Sequence of chain 1.B:
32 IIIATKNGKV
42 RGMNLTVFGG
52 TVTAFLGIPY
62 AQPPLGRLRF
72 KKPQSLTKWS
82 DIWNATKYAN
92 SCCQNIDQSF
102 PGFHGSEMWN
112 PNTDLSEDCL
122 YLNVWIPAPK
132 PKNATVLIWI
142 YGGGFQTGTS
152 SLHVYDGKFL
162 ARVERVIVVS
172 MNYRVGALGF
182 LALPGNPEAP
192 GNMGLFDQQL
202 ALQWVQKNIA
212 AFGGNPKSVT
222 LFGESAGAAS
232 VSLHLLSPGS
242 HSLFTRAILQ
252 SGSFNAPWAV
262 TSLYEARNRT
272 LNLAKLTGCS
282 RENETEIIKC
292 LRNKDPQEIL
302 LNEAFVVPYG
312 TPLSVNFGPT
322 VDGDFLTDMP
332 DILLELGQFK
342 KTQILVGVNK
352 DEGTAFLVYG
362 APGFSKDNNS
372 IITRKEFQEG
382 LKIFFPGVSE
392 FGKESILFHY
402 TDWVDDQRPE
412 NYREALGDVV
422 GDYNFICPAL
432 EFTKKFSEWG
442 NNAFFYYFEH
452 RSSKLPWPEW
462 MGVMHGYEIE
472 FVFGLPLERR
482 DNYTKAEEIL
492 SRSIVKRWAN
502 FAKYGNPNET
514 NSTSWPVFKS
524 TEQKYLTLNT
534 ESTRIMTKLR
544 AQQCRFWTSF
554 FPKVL

The protein below binds the small molecule below.
Small molecule (SMILES): CC(=O)N[C@H]1CO[C@H](CO[C@H]2O[C@@H](C)[C@@H](O)[C@@H](O)[C@@H]2O)[C@@H](O)[C@@H]1O

Binding-site contacts:
Ligand atom O5 contacts residue ASN273 of chain 1.B at 3.3 Å (h-bond).
Ligand atom N2 contacts residue ASN269 of chain 1.B at 2.6 Å (h-bond).
Ligand atom C2 contacts residue ASN269 of chain 1.B at 2.4 Å.
Ligand atom C7 contacts residue ASN269 of chain 1.B at 3.6 Å.
Ligand atom O4 contacts residue NAG1 of chain 1.R at 3.1 Å.
Ligand atom C1 contacts residue NAG1 of chain 1.R at 3.8 Å.
Ligand atom C6 contacts residue PRO309 of chain 1.B at 4.2 Å (hydrophobic).
Ligand atom O3 contacts residue ASN273 of chain 1.B at 4.2 Å.
Ligand atom C6 contacts residue NAG1 of chain 1.R at 3.8 Å.
Ligand atom O7 contacts residue ASN269 of chain 1.B at 4.3 Å.
Ligand atom O2 contacts residue NAG1 of chain 1.R at 4.2 Å.
Ligand atom O5 contacts residue ASN269 of chain 1.B at 2.6 Å (h-bond).
Ligand atom O3 contacts residue PHE306 of chain 1.B at 4.4 Å.
Ligand atom O4 contacts residue PHE306 of chain 1.B at 2.7 Å (h-bond).
Ligand atom O5 contacts residue NAG1 of chain 1.R at 3.8 Å.
Ligand atom C5 contacts residue ASN269 of chain 1.B at 3.8 Å.
Ligand atom C8 contacts residue ASN269 of chain 1.B at 4.5 Å.
Ligand atom C3 contacts residue ASN269 of chain 1.B at 3.7 Å.
Ligand atom C5 contacts residue ASN273 of chain 1.B at 4.2 Å.
Ligand atom C1 contacts residue ASN273 of chain 1.B at 4.0 Å.
Ligand atom O6 contacts residue NAG1 of chain 1.R at 3.7 Å.
Ligand atom C4 contacts residue ASN269 of chain 1.B at 4.3 Å.
Ligand atom C2 contacts residue ASN273 of chain 1.B at 3.9 Å.
Ligand atom C4 contacts residue NAG1 of chain 1.R at 3.5 Å.
Ligand atom O4 contacts residue ASN273 of chain 1.B at 4.2 Å.
Ligand atom O7 contacts residue PRO309 of chain 1.B at 4.2 Å.
Ligand atom C1 contacts residue ASN273 of chain 1.B at 4.4 Å.
Ligand atom C6 contacts residue ASN273 of chain 1.B at 3.9 Å.
Ligand atom O3 contacts residue LEU277 of chain 1.B at 3.8 Å.
Ligand atom O2 contacts residue LYS276 of chain 1.B at 3.7 Å.
Ligand atom O6 contacts residue ASN273 of chain 1.B at 4.0 Å.
Ligand atom C8 contacts residue TYR265 of chain 1.B at 3.8 Å (hydrophobic).
Ligand atom C1 contacts residue ASN269 of chain 1.B at 1.4 Å.
Ligand atom O3 contacts residue LYS276 of chain 1.B at 4.4 Å.
Ligand atom O3 contacts residue NAG1 of chain 1.R at 3.9 Å.
Ligand atom O2 contacts residue ASN273 of chain 1.B at 3.8 Å.
Ligand atom C4 contacts residue PHE306 of chain 1.B at 4.0 Å (hydrophobic).